Binding-site contacts:
Ligand atom O6 contacts residue PHE180 of chain 2.A at 3.3 Å.
Ligand atom O5A contacts residue HIS177 of chain 2.A at 3.3 Å (h-bond).
Ligand atom C3A contacts residue TRP244 of chain 2.A at 3.9 Å (hydrophobic).
Ligand atom C6A contacts residue THR189 of chain 2.A at 3.3 Å.
Ligand atom O2 contacts residue WS21 of chain 2.D at 3.5 Å (h-bond).
Ligand atom C4 contacts residue ASP270 of chain 2.A at 3.3 Å.
Ligand atom C6A contacts residue GLU247 of chain 2.A at 3.5 Å.
Ligand atom C3B contacts residue LEU273 of chain 2.A at 3.9 Å (hydrophobic).
Ligand atom C5A contacts residue HIS177 of chain 2.A at 3.9 Å.
Ligand atom C4A contacts residue GLU247 of chain 2.A at 3.5 Å.
Ligand atom C2B contacts residue GLY179 of chain 2.A at 3.9 Å.
Ligand atom C4 contacts residue LEU273 of chain 2.A at 4.1 Å (hydrophobic).
Ligand atom C1B contacts residue HIS177 of chain 2.A at 4.2 Å.
Ligand atom C5A contacts residue TRP244 of chain 2.A at 3.7 Å (hydrophobic).
Ligand atom C2B contacts residue LEU273 of chain 2.A at 4.0 Å (hydrophobic).
Ligand atom C6A contacts residue HIS177 of chain 2.A at 4.1 Å.
Ligand atom C4B contacts residue GLY179 of chain 2.A at 4.0 Å.
Ligand atom O4 contacts residue ALA287 of chain 2.A at 3.9 Å.
Ligand atom O4A contacts residue GLU247 of chain 2.A at 2.6 Å (salt-bridge).
Ligand atom O3 contacts residue ASP270 of chain 2.A at 4.2 Å.
Ligand atom O6 contacts residue THR189 of chain 2.A at 2.7 Å (h-bond).
Ligand atom C2A contacts residue HIS177 of chain 2.A at 3.9 Å.
Ligand atom C4A contacts residue TRP244 of chain 2.A at 3.6 Å (hydrophobic).
Ligand atom C6 contacts residue PRO178 of chain 2.A at 4.0 Å (hydrophobic).
Ligand atom O4 contacts residue ASP270 of chain 2.A at 2.6 Å (salt-bridge).
Ligand atom C5A contacts residue GLU247 of chain 2.A at 4.1 Å.
Ligand atom O5A contacts residue PHE180 of chain 2.A at 3.8 Å.
Ligand atom O4A contacts residue HIS177 of chain 2.A at 2.8 Å (h-bond).
Ligand atom C19 contacts residue GLY179 of chain 2.A at 4.0 Å.
Ligand atom C1A contacts residue HIS177 of chain 2.A at 3.9 Å.
Ligand atom C4A contacts residue HIS177 of chain 2.A at 3.9 Å.
Ligand atom C6A contacts residue TRP244 of chain 2.A at 3.5 Å (hydrophobic).
Ligand atom O1 contacts residue HIS177 of chain 2.A at 3.5 Å.
Ligand atom C2B contacts residue HIS177 of chain 2.A at 4.2 Å.
Ligand atom C6 contacts residue ASP270 of chain 2.A at 3.8 Å.
Ligand atom C6A contacts residue PHE180 of chain 2.A at 3.9 Å (hydrophobic).
Ligand atom C6A contacts residue TYR208 of chain 2.A at 3.7 Å (hydrophobic).
Ligand atom O6 contacts residue TRP244 of chain 2.A at 3.4 Å (h-bond).
Ligand atom O3 contacts residue WS21 of chain 2.D at 4.0 Å.
Ligand atom C2 contacts residue WS21 of chain 2.D at 4.0 Å.

This small molecule binds to this protein.
Small molecule (SMILES): CCCCCCCCO[C@@H]1O[C@H](CO)[C@H](O)[C@H](O)[C@H]1O[C@@H]1O[C@@H](C)[C@@H](O)[C@@H](O)[C@@H]1O

Sequence of chain 2.A:
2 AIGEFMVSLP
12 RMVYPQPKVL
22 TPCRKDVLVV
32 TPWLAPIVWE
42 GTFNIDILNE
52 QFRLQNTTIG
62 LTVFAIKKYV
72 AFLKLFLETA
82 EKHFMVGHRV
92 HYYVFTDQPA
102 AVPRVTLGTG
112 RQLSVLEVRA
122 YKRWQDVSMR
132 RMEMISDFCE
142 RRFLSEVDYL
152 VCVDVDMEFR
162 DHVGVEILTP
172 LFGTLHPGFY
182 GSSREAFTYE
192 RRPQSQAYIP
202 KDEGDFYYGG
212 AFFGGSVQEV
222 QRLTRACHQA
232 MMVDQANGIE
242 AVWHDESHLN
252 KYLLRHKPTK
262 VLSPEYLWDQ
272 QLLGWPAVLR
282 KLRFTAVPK